Binding-site contacts:
Ligand atom N1A contacts residue ASN236 of chain 1.K at 3.2 Å.
Ligand atom O5P contacts residue LEU237 of chain 1.K at 3.2 Å.
Ligand atom C2A contacts residue LEU237 of chain 1.K at 3.5 Å (hydrophobic).
Ligand atom N7A contacts residue ALA233 of chain 1.K at 3.3 Å.
Ligand atom N6A contacts residue ILE235 of chain 1.K at 2.8 Å (h-bond).
Ligand atom O9A contacts residue LYS238 of chain 1.K at 2.8 Å (salt-bridge).
Ligand atom O2' contacts residue PHE432 of chain 1.K at 3.2 Å.
Ligand atom C7P contacts residue PHE432 of chain 1.K at 3.6 Å (hydrophobic).
Ligand atom C4A contacts residue PHE432 of chain 1.K at 3.6 Å (hydrophobic).
Ligand atom N4P contacts residue ILE294 of chain 1.K at 3.5 Å.
Ligand atom CAJ contacts residue GLU189 of chain 1.K at 3.5 Å.
Ligand atom C13 contacts residue ILE294 of chain 1.K at 3.5 Å (hydrophobic).
Ligand atom CAF contacts residue GLN299 of chain 1.K at 3.5 Å.
Ligand atom O4A contacts residue ARG224 of chain 1.K at 2.8 Å (salt-bridge).
Ligand atom O8A contacts residue HIS222 of chain 1.K at 2.7 Å (h-bond).
Ligand atom OAD contacts residue ILE235 of chain 1.K at 2.6 Å (h-bond).
Ligand atom N1A contacts residue ALA188 of chain 1.K at 3.5 Å.
Ligand atom OAL contacts residue PHE250 of chain 1.K at 3.5 Å.
Ligand atom N1A contacts residue LEU237 of chain 1.K at 3.1 Å (h-bond).
Ligand atom C2A contacts residue ASN236 of chain 1.K at 3.4 Å.
Ligand atom OAK contacts residue GLY327 of chain 1.K at 3.1 Å (h-bond).
Ligand atom N6A contacts residue ALA233 of chain 1.K at 2.5 Å (h-bond).
Ligand atom O4' contacts residue ARG185 of chain 1.K at 3.5 Å.
Ligand atom OAD contacts residue GLY234 of chain 1.K at 3.5 Å.
Ligand atom C5' contacts residue HIS222 of chain 1.K at 3.5 Å.
Ligand atom N3A contacts residue PHE432 of chain 1.K at 3.6 Å.
Ligand atom N4P contacts residue ALA233 of chain 1.K at 3.1 Å (h-bond).
Ligand atom CAI contacts residue ARG254 of chain 1.K at 3.6 Å.
Ligand atom OAK contacts residue ILE325 of chain 1.K at 3.3 Å (h-bond).
Ligand atom C4' contacts residue HIS222 of chain 1.K at 3.5 Å.
Ligand atom OAL contacts residue GLU189 of chain 1.K at 2.5 Å (salt-bridge).
Ligand atom O5A contacts residue TYR225 of chain 1.K at 2.3 Å (h-bond).
Ligand atom OAK contacts residue GLN416 of chain 1.K at 3.2 Å (h-bond).
Ligand atom CAG contacts residue ILE325 of chain 1.K at 3.4 Å (hydrophobic).
Ligand atom C6A contacts residue ILE235 of chain 1.K at 3.4 Å (hydrophobic).
Ligand atom OAL contacts residue ARG254 of chain 1.K at 3.1 Å (salt-bridge).
Ligand atom N8P contacts residue PHE432 of chain 1.K at 3.4 Å.
Ligand atom N1A contacts residue ILE235 of chain 1.K at 3.0 Å (h-bond).
Ligand atom CAB contacts residue ILE235 of chain 1.K at 3.4 Å (hydrophobic).
Ligand atom C7P contacts residue LEU237 of chain 1.K at 3.6 Å (hydrophobic).

Sequence of chain 1.K:
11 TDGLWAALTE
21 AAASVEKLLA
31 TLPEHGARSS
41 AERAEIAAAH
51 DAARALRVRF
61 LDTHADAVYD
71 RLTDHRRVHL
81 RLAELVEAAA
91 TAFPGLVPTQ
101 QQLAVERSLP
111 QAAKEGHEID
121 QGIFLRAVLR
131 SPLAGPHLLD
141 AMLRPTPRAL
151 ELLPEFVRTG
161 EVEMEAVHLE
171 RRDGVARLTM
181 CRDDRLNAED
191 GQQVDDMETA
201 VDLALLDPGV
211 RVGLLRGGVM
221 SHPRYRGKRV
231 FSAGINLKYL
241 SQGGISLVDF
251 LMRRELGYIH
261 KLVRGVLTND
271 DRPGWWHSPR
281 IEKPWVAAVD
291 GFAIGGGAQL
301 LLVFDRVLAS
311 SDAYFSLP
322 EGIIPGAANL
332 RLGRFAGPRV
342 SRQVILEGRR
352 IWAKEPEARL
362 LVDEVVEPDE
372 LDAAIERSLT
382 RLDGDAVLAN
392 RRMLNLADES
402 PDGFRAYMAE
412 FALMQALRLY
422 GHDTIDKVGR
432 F

A protein and the small-molecule ligand that binds it are described below.
Small molecule (SMILES): CC(C)(CO[P](=O)(O)O[P](=O)(O)OC[C@H]1O[C@@H](n2cnc3c(N)ncnc32)[C@H](O)[C@@H]1OP(=O)(O)O)[C@@H](O)C(=O)NCCC(=O)NCCNC(=O)Cc1cc(O)cc(O)c1